A protein and the small-molecule ligand that binds it are described below.
Small molecule (SMILES): CC(=O)N[C@@H]1[C@@H](O)[C@H](O)[C@@H](CO)O[C@H]1O

Binding-site contacts:
Ligand atom O7 contacts residue THR604 of chain 1.F at 3.9 Å.
Ligand atom C5 contacts residue ASN603 of chain 1.F at 3.7 Å.
Ligand atom C2 contacts residue ASN603 of chain 1.F at 2.4 Å.
Ligand atom O5 contacts residue ASN603 of chain 1.F at 2.4 Å (h-bond).
Ligand atom C8 contacts residue ASN603 of chain 1.F at 4.5 Å.
Ligand atom C4 contacts residue ASN603 of chain 1.F at 4.2 Å.
Ligand atom O7 contacts residue ASN603 of chain 1.F at 3.6 Å (h-bond).
Ligand atom O6 contacts residue ASN603 of chain 1.F at 3.8 Å.
Ligand atom C7 contacts residue ASN603 of chain 1.F at 3.5 Å.
Ligand atom N2 contacts residue ASN603 of chain 1.F at 2.7 Å (h-bond).
Ligand atom C1 contacts residue ASN603 of chain 1.F at 1.4 Å.
Ligand atom C3 contacts residue ASN603 of chain 1.F at 3.7 Å.

Sequence of chain 1.F:
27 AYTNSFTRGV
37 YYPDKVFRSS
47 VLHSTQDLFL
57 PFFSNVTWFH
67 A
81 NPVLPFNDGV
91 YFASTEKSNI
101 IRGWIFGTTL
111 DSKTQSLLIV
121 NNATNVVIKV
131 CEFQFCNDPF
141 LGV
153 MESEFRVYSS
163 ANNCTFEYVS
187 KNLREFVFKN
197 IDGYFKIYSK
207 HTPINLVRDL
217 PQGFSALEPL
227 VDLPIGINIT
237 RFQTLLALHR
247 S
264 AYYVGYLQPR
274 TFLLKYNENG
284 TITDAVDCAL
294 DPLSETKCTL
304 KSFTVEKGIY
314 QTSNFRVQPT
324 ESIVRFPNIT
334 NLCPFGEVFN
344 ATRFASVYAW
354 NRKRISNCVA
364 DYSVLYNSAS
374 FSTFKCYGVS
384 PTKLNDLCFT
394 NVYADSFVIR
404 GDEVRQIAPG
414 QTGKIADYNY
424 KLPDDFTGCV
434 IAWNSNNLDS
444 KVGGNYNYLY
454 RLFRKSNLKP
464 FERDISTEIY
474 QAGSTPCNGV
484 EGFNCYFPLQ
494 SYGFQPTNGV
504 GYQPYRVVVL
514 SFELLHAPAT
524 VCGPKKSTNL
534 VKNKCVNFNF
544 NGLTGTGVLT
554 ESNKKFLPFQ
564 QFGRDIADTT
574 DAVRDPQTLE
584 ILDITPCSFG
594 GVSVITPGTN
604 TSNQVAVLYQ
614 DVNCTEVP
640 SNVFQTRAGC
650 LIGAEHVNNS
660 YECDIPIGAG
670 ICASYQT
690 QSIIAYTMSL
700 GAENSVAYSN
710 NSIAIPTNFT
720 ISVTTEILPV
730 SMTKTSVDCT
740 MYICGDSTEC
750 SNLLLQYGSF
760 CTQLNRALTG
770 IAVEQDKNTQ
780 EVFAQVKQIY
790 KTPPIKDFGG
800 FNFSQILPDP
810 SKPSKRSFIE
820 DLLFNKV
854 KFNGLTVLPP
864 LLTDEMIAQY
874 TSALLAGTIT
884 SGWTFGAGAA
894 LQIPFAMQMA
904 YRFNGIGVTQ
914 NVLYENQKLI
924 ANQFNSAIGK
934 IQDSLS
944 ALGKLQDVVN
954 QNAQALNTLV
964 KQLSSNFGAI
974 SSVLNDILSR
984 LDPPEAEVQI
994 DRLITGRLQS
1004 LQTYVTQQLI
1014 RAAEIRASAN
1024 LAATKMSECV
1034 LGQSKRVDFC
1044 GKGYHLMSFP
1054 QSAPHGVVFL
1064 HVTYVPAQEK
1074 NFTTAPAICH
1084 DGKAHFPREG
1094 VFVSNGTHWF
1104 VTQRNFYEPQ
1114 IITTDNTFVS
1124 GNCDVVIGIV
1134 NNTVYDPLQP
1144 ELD